A protein and the small-molecule ligand that binds it are described below.
Small molecule (SMILES): Oc1ccc(F)cc1O

Sequence of chain 4.E:
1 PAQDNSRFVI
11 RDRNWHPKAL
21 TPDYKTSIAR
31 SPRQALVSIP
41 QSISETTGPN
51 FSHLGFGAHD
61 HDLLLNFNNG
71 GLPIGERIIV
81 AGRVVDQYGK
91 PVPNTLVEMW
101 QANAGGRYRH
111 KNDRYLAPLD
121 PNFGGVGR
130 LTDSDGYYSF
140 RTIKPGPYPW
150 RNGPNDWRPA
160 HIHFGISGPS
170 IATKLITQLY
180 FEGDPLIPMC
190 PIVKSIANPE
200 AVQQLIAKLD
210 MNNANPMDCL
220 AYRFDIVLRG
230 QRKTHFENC

Sequence of chain 4.F:
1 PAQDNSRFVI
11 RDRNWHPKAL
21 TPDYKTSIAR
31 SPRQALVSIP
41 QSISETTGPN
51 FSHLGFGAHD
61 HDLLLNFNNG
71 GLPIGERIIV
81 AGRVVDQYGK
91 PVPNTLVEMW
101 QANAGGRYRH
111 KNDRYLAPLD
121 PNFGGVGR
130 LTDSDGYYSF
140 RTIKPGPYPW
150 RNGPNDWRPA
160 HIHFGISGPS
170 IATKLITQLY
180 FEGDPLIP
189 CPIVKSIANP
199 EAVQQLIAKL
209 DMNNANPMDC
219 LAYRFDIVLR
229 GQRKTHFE

Sequence of chain 2.F:
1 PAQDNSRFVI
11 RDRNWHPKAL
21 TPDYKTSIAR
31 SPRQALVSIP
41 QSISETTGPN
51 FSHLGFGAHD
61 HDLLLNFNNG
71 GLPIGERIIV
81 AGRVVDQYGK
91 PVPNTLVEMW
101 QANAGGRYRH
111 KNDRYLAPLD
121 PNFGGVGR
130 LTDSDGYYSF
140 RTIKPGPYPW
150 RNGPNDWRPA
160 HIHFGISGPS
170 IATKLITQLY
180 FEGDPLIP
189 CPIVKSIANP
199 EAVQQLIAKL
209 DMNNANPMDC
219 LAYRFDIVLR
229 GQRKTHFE

Sequence of chain 4.A:
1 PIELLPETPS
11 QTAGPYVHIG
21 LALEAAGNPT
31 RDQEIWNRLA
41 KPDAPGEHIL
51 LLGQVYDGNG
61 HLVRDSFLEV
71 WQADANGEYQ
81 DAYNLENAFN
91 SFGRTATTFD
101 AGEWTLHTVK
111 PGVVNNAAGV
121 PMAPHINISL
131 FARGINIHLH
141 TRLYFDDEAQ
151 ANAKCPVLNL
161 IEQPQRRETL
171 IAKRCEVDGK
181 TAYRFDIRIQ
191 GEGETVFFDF

Binding-site contacts:
Ligand atom C4 contacts residue ILE39 of chain 4.E at 3.9 Å (hydrophobic).
Ligand atom C3 contacts residue ILE39 of chain 4.E at 4.3 Å (hydrophobic).
Ligand atom O8 contacts residue PRO40 of chain 4.E at 4.5 Å.
Ligand atom C1 contacts residue MET216 of chain 2.F at 3.6 Å (hydrophobic).
Ligand atom C5 contacts residue ILE39 of chain 4.E at 4.2 Å (hydrophobic).
Ligand atom F9 contacts residue ILE39 of chain 4.E at 3.6 Å.
Ligand atom C2 contacts residue ARG150 of chain 4.F at 3.6 Å.
Ligand atom F9 contacts residue SER38 of chain 4.E at 3.2 Å.
Ligand atom C5 contacts residue MET216 of chain 2.F at 4.1 Å (hydrophobic).
Ligand atom F9 contacts residue GLY152 of chain 4.F at 4.3 Å.
Ligand atom C5 contacts residue PRO215 of chain 2.F at 4.4 Å (hydrophobic).
Ligand atom C3 contacts residue SER38 of chain 4.E at 3.7 Å.
Ligand atom C6 contacts residue PRO40 of chain 4.E at 3.6 Å (hydrophobic).
Ligand atom C3 contacts residue ARG150 of chain 4.F at 4.1 Å.
Ligand atom O7 contacts residue ARG150 of chain 4.F at 4.5 Å.
Ligand atom C2 contacts residue LEU160 of chain 4.A at 4.2 Å (hydrophobic).
Ligand atom F9 contacts residue PRO153 of chain 4.F at 3.7 Å.
Ligand atom F9 contacts residue PRO40 of chain 4.E at 4.2 Å.
Ligand atom C1 contacts residue PRO40 of chain 4.E at 3.9 Å (hydrophobic).
Ligand atom C4 contacts residue PRO40 of chain 4.E at 3.8 Å (hydrophobic).
Ligand atom O8 contacts residue LEU160 of chain 4.A at 3.1 Å.
Ligand atom C5 contacts residue PRO40 of chain 4.E at 3.8 Å (hydrophobic).
Ligand atom C2 contacts residue PRO40 of chain 4.E at 3.9 Å (hydrophobic).
Ligand atom C4 contacts residue SER38 of chain 4.E at 4.0 Å.
Ligand atom C6 contacts residue MET216 of chain 2.F at 3.5 Å (hydrophobic).
Ligand atom O7 contacts residue MET216 of chain 2.F at 3.8 Å.
Ligand atom O8 contacts residue ARG150 of chain 4.F at 2.7 Å (salt-bridge).
Ligand atom O7 contacts residue PRO40 of chain 4.E at 4.2 Å.
Ligand atom C3 contacts residue LEU160 of chain 4.A at 4.5 Å (hydrophobic).
Ligand atom C3 contacts residue PRO40 of chain 4.E at 3.9 Å (hydrophobic).
Ligand atom C2 contacts residue MET216 of chain 2.F at 4.1 Å (hydrophobic).
Ligand atom C5 contacts residue PRO153 of chain 4.F at 4.1 Å (hydrophobic).